Binding-site contacts:
Ligand atom O contacts residue PHE305 of chain 1.F at 3.0 Å.
Ligand atom NXT contacts residue PHE158 of chain 1.F at 3.2 Å.
Ligand atom C contacts residue ARG249 of chain 1.F at 3.5 Å.
Ligand atom O contacts residue ARG253 of chain 1.F at 3.3 Å (salt-bridge).
Ligand atom CG contacts residue LEU157 of chain 1.F at 3.9 Å (hydrophobic).
Ligand atom CH2 contacts residue GLY312 of chain 1.F at 3.7 Å.
Ligand atom CE contacts residue TRP302 of chain 1.F at 3.8 Å (hydrophobic).
Ligand atom CA contacts residue ARG253 of chain 1.F at 3.8 Å.
Ligand atom CZ contacts residue LEU129 of chain 1.F at 3.9 Å (hydrophobic).
Ligand atom NE1 contacts residue VAL332 of chain 1.F at 3.9 Å.
Ligand atom N contacts residue ASP154 of chain 1.F at 3.3 Å (salt-bridge).
Ligand atom CG contacts residue VAL332 of chain 1.F at 3.9 Å (hydrophobic).
Ligand atom CE2 contacts residue LEU246 of chain 1.F at 3.9 Å (hydrophobic).
Ligand atom O contacts residue ARG253 of chain 1.F at 3.4 Å.
Ligand atom C contacts residue ARG253 of chain 1.F at 3.8 Å.
Ligand atom SD contacts residue PHE158 of chain 1.F at 3.6 Å.
Ligand atom N contacts residue ARG249 of chain 1.F at 3.6 Å (salt-bridge).
Ligand atom CB contacts residue PHE340 of chain 1.F at 3.9 Å (hydrophobic).
Ligand atom CE1 contacts residue HIS150 of chain 1.F at 3.4 Å.
Ligand atom O contacts residue ARG249 of chain 1.F at 3.3 Å (salt-bridge).
Ligand atom CD1 contacts residue LEU246 of chain 1.F at 3.9 Å (hydrophobic).
Ligand atom CB contacts residue ASP154 of chain 1.F at 3.8 Å.
Ligand atom CE contacts residue LEU157 of chain 1.F at 3.6 Å (hydrophobic).
Ligand atom CZ3 contacts residue ALA309 of chain 1.F at 3.9 Å (hydrophobic).
Ligand atom CB contacts residue ARG253 of chain 1.F at 3.5 Å.
Ligand atom CD2 contacts residue LEU246 of chain 1.F at 3.6 Å (hydrophobic).
Ligand atom O contacts residue THR225 of chain 1.F at 3.6 Å.
Ligand atom CE contacts residue PHE158 of chain 1.F at 3.8 Å (hydrophobic).
Ligand atom NXT contacts residue ARG249 of chain 1.F at 3.4 Å (salt-bridge).
Ligand atom OG1 contacts residue ASP329 of chain 1.F at 3.8 Å.
Ligand atom CG contacts residue LEU246 of chain 1.F at 3.5 Å (hydrophobic).
Ligand atom CD2 contacts residue PHE340 of chain 1.F at 3.5 Å (hydrophobic).
Ligand atom CG contacts residue PHE340 of chain 1.F at 3.9 Å (hydrophobic).
Ligand atom OG contacts residue PHE226 of chain 1.F at 3.8 Å.
Ligand atom CZ3 contacts residue GLY312 of chain 1.F at 3.8 Å.
Ligand atom NZ contacts residue VAL215 of chain 1.F at 3.9 Å.
Ligand atom CD1 contacts residue VAL332 of chain 1.F at 3.5 Å (hydrophobic).
Ligand atom NXT contacts residue ASP154 of chain 1.F at 3.1 Å (salt-bridge).
Ligand atom CE contacts residue VAL161 of chain 1.F at 3.6 Å (hydrophobic).
Ligand atom O contacts residue ARG249 of chain 1.F at 3.6 Å (salt-bridge).

Sequence of chain 1.F:
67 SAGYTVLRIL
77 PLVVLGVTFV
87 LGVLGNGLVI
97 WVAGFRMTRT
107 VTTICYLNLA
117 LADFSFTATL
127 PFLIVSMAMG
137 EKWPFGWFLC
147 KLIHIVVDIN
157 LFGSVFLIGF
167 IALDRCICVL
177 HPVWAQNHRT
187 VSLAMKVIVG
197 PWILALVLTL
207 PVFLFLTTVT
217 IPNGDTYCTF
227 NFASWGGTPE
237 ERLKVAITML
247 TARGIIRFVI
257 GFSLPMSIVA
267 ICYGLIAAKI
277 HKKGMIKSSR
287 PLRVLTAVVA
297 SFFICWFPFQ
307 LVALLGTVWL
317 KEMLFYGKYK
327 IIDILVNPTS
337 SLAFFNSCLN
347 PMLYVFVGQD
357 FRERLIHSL

This small molecule binds to this protein.
Small molecule (SMILES): CSCC[C@@H](NC(=O)[C@H](Cc1ccccc1)NC(=O)[C@H](CC1=c2ccccc2=NC1)NC(=O)[C@H](CO)NC(=O)[C@@H](NC(=O)[C@H](Cc1ccccc1)NC(=O)[C@H](CCCCN)NC(=O)[C@@H](N)CCC(N)=O)[C@@H](C)O)C(N)=O